Binding-site contacts:
Ligand atom HG contacts residue TRP148 of chain 1.A at 4.3 Å.
Ligand atom C3 contacts residue ILE128 of chain 1.A at 3.9 Å (hydrophobic).
Ligand atom C6 contacts residue HIS153 of chain 1.A at 3.8 Å.
Ligand atom C5 contacts residue ALA131 of chain 1.A at 4.1 Å (hydrophobic).
Ligand atom C5 contacts residue HIS153 of chain 1.A at 3.9 Å.
Ligand atom C6 contacts residue MET72 of chain 1.A at 4.3 Å (hydrophobic).
Ligand atom HG contacts residue HIS10 of chain 1.A at 2.1 Å.
Ligand atom C3 contacts residue ALA131 of chain 1.A at 4.5 Å (hydrophobic).
Ligand atom C3 contacts residue TYR70 of chain 1.A at 3.6 Å (hydrophobic).
Ligand atom C4 contacts residue TYR70 of chain 1.A at 3.4 Å (hydrophobic).
Ligand atom HG contacts residue HIS9 of chain 1.A at 4.4 Å.
Ligand atom C2 contacts residue ALA131 of chain 1.A at 4.2 Å (hydrophobic).
Ligand atom O1 contacts residue ASN61 of chain 1.A at 2.8 Å (h-bond).
Ligand atom HG contacts residue ASP37 of chain 1.A at 4.5 Å.
Ligand atom C4 contacts residue ALA131 of chain 1.A at 4.4 Å (hydrophobic).
Ligand atom O3 contacts residue HIS153 of chain 1.A at 4.1 Å.
Ligand atom C1 contacts residue ALA131 of chain 1.A at 3.9 Å (hydrophobic).
Ligand atom HG contacts residue TYR70 of chain 1.A at 3.7 Å.
Ligand atom C1 contacts residue TYR70 of chain 1.A at 3.9 Å (hydrophobic).
Ligand atom C4 contacts residue HIS10 of chain 1.A at 4.2 Å.
Ligand atom C2 contacts residue TYR70 of chain 1.A at 3.7 Å (hydrophobic).
Ligand atom C5 contacts residue TYR70 of chain 1.A at 3.3 Å (hydrophobic).
Ligand atom HG contacts residue ILE128 of chain 1.A at 4.0 Å.
Ligand atom C6 contacts residue ALA131 of chain 1.A at 3.9 Å (hydrophobic).
Ligand atom S1 contacts residue ASN61 of chain 1.A at 4.2 Å.
Ligand atom C4 contacts residue ILE128 of chain 1.A at 4.1 Å (hydrophobic).
Ligand atom O1 contacts residue TYR70 of chain 1.A at 4.3 Å.
Ligand atom O3 contacts residue MET72 of chain 1.A at 3.8 Å.
Ligand atom C6 contacts residue TYR70 of chain 1.A at 3.8 Å (hydrophobic).
Ligand atom S1 contacts residue ALA131 of chain 1.A at 4.5 Å.
Ligand atom C5 contacts residue TRP148 of chain 1.A at 4.3 Å (hydrophobic).
Ligand atom O2 contacts residue ALA131 of chain 1.A at 4.2 Å.

This small molecule binds to this protein.
Small molecule (SMILES): O=S(=O)(O)c1ccc([Hg])cc1

Sequence of chain 1.A:
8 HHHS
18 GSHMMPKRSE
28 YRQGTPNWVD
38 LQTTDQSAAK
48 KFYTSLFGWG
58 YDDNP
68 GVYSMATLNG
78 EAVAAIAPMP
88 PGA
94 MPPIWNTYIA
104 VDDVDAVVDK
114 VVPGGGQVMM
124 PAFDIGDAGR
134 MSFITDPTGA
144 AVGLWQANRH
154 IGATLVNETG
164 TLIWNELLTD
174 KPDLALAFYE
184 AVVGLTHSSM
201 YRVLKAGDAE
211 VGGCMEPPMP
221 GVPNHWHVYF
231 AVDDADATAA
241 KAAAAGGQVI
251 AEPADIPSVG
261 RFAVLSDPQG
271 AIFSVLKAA